This small molecule binds to this protein.
Small molecule (SMILES): CC(=O)N[C@@H]1[C@@H](O)[C@H](O)[C@@H](CO)O[C@H]1O

Binding-site contacts:
Ligand atom C4 contacts residue SER112 of chain 2.A at 4.3 Å.
Ligand atom C7 contacts residue SER101 of chain 2.A at 4.1 Å.
Ligand atom O6 contacts residue PRO100 of chain 2.A at 3.8 Å.
Ligand atom N2 contacts residue SER101 of chain 2.A at 4.0 Å.
Ligand atom O5 contacts residue PRO100 of chain 2.A at 4.0 Å.
Ligand atom C1 contacts residue SER112 of chain 2.A at 1.5 Å.
Ligand atom O5 contacts residue SER112 of chain 2.A at 2.4 Å (h-bond).
Ligand atom N2 contacts residue SER112 of chain 2.A at 2.9 Å (h-bond).
Ligand atom O7 contacts residue SER112 of chain 2.A at 4.4 Å.
Ligand atom C7 contacts residue SER112 of chain 2.A at 3.9 Å.
Ligand atom O7 contacts residue SER101 of chain 2.A at 3.8 Å.
Ligand atom C3 contacts residue SER112 of chain 2.A at 3.8 Å.
Ligand atom C5 contacts residue SER112 of chain 2.A at 3.7 Å.
Ligand atom C6 contacts residue SER101 of chain 2.A at 4.4 Å.
Ligand atom C1 contacts residue SER101 of chain 2.A at 3.6 Å.
Ligand atom O5 contacts residue SER101 of chain 2.A at 3.8 Å.
Ligand atom O6 contacts residue SER101 of chain 2.A at 3.3 Å (h-bond).
Ligand atom C2 contacts residue SER101 of chain 2.A at 3.7 Å.
Ligand atom C2 contacts residue SER112 of chain 2.A at 2.5 Å.
Ligand atom C6 contacts residue PRO100 of chain 2.A at 4.5 Å (hydrophobic).

Sequence of chain 2.A:
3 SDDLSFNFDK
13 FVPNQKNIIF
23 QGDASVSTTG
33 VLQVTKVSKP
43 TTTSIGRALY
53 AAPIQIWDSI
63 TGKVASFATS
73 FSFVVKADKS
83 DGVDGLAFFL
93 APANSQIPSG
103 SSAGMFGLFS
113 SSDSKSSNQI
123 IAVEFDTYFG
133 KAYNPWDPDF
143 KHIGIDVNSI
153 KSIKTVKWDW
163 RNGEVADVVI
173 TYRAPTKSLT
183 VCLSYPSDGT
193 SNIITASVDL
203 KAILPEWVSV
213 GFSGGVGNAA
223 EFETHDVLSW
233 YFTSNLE